Sequence of chain 1.A:
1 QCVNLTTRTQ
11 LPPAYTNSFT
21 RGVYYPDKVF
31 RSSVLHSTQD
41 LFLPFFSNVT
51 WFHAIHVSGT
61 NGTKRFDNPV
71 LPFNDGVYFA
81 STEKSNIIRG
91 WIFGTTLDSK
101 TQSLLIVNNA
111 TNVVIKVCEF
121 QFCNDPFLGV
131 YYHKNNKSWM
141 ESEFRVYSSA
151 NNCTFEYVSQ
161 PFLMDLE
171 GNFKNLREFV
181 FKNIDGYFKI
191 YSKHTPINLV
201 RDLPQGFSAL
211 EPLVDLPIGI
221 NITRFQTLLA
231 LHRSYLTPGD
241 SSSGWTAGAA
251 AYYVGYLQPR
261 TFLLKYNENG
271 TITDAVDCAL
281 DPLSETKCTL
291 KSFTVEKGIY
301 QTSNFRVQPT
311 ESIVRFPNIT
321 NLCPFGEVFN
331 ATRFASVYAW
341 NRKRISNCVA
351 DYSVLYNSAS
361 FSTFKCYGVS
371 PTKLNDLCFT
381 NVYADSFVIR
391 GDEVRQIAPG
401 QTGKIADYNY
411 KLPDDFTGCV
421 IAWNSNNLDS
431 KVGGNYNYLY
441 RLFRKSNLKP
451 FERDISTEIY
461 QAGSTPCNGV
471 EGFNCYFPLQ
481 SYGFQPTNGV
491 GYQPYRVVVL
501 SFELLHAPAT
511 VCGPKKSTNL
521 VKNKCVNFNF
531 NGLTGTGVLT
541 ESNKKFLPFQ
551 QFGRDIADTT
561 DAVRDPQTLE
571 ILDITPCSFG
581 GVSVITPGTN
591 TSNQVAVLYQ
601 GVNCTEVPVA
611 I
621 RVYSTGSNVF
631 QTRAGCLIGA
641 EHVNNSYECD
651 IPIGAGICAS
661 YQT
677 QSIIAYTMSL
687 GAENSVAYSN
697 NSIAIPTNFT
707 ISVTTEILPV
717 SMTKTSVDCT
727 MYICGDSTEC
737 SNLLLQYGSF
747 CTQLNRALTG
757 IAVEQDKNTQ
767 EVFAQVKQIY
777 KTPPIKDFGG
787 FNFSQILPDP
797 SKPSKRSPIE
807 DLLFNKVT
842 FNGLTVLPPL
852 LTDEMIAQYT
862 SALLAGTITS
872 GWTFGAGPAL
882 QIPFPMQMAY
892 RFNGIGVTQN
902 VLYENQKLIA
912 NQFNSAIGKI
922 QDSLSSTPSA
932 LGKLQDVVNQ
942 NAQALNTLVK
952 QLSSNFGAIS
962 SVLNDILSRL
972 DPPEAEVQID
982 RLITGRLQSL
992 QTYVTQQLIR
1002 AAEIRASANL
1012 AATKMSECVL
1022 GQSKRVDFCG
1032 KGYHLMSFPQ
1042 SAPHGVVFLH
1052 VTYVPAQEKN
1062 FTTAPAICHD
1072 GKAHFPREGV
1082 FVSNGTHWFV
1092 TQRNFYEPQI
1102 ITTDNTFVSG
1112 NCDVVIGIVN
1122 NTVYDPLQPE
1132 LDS

A protein and the small-molecule ligand that binds it are described below.
Small molecule (SMILES): CC(=O)N[C@@H]1[C@@H](O)[C@H](O)[C@@H](CO)O[C@H]1O

Binding-site contacts:
Ligand atom O7 contacts residue ASN644 of chain 1.A at 3.7 Å.
Ligand atom C1 contacts residue ASN644 of chain 1.A at 1.4 Å.
Ligand atom N2 contacts residue ASN644 of chain 1.A at 2.9 Å (h-bond).
Ligand atom C7 contacts residue ASN644 of chain 1.A at 3.5 Å.
Ligand atom C3 contacts residue ASN644 of chain 1.A at 3.8 Å.
Ligand atom C5 contacts residue ASN644 of chain 1.A at 3.7 Å.
Ligand atom C8 contacts residue VAL643 of chain 1.A at 4.5 Å (hydrophobic).
Ligand atom C4 contacts residue ASN644 of chain 1.A at 4.2 Å.
Ligand atom C8 contacts residue HIS642 of chain 1.A at 3.2 Å.
Ligand atom O5 contacts residue ASN644 of chain 1.A at 2.4 Å (h-bond).
Ligand atom C2 contacts residue ASN644 of chain 1.A at 2.5 Å.
Ligand atom C7 contacts residue HIS642 of chain 1.A at 4.4 Å.